Binding-site contacts:
Ligand atom C1 contacts residue ASP32 of chain 1.A at 4.0 Å.
Ligand atom C5 contacts residue GLY36 of chain 1.A at 4.0 Å.
Ligand atom O5 contacts residue GLY36 of chain 1.A at 3.4 Å.
Ligand atom O2 contacts residue ASN110 of chain 1.A at 2.9 Å (h-bond).
Ligand atom O3 contacts residue HIS34 of chain 1.A at 3.3 Å.
Ligand atom O3 contacts residue LEU72 of chain 1.A at 3.9 Å.
Ligand atom O5 contacts residue ALA37 of chain 1.A at 3.7 Å.
Ligand atom C2 contacts residue LEU72 of chain 1.A at 3.1 Å (hydrophobic).
Ligand atom O2 contacts residue HIS34 of chain 1.A at 3.6 Å.
Ligand atom O1 contacts residue ALA111 of chain 1.A at 4.0 Å.
Ligand atom C5 contacts residue ALA111 of chain 1.A at 3.6 Å (hydrophobic).
Ligand atom O4 contacts residue ALA37 of chain 1.A at 3.7 Å.
Ligand atom C3 contacts residue GLY36 of chain 1.A at 4.0 Å.
Ligand atom C1 contacts residue ASN110 of chain 1.A at 3.7 Å.
Ligand atom C1 contacts residue ALA111 of chain 1.A at 3.5 Å (hydrophobic).
Ligand atom C4 contacts residue TRP73 of chain 1.A at 3.7 Å (hydrophobic).
Ligand atom O6 contacts residue HIS34 of chain 1.A at 3.8 Å.
Ligand atom O3 contacts residue TRP73 of chain 1.A at 3.5 Å.
Ligand atom C6 contacts residue PRO113 of chain 1.A at 4.0 Å (hydrophobic).
Ligand atom O6 contacts residue GLY36 of chain 1.A at 2.9 Å (h-bond).
Ligand atom O1 contacts residue ASP32 of chain 1.A at 3.4 Å (salt-bridge).
Ligand atom C5 contacts residue ASN110 of chain 1.A at 3.8 Å.
Ligand atom O2 contacts residue LEU72 of chain 1.A at 2.7 Å (h-bond).
Ligand atom C2 contacts residue ALA37 of chain 1.A at 4.0 Å (hydrophobic).
Ligand atom C3 contacts residue ASN110 of chain 1.A at 3.3 Å.
Ligand atom C4 contacts residue ASN110 of chain 1.A at 3.9 Å.
Ligand atom C2 contacts residue ASN110 of chain 1.A at 3.7 Å.
Ligand atom O6 contacts residue LYS35 of chain 1.A at 3.5 Å (salt-bridge).
Ligand atom O2 contacts residue ASP32 of chain 1.A at 2.8 Å (salt-bridge).
Ligand atom C2 contacts residue ASP32 of chain 1.A at 3.6 Å.
Ligand atom O6 contacts residue ASP46 of chain 1.A at 2.7 Å (salt-bridge).
Ligand atom C3 contacts residue TRP73 of chain 1.A at 4.1 Å (hydrophobic).
Ligand atom O3 contacts residue GLY36 of chain 1.A at 3.9 Å.
Ligand atom C6 contacts residue ASP46 of chain 1.A at 3.6 Å.
Ligand atom C2 contacts residue HIS34 of chain 1.A at 4.0 Å.
Ligand atom O6 contacts residue PRO113 of chain 1.A at 3.8 Å.
Ligand atom O5 contacts residue ALA111 of chain 1.A at 3.5 Å (h-bond).
Ligand atom O4 contacts residue ASN110 of chain 1.A at 3.9 Å.
Ligand atom O5 contacts residue PRO113 of chain 1.A at 3.8 Å.
Ligand atom C6 contacts residue GLY36 of chain 1.A at 3.5 Å.

This protein binds this small molecule.
Small molecule (SMILES): OC[C@H]1O[C@@H](O[C@H]2[C@H](O)[C@@H](O)[C@H](O)O[C@@H]2CO)[C@H](O)[C@@H](O)[C@@H]1O

Sequence of chain 1.A:
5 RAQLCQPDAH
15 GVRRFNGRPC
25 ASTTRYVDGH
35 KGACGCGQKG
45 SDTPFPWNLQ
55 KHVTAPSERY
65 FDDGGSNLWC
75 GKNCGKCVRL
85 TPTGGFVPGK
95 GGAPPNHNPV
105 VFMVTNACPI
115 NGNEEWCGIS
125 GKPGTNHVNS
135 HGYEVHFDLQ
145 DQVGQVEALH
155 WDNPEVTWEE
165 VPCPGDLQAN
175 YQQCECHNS